The protein below binds the small molecule below.
Small molecule (SMILES): C[C@@H]1CC[C@@]2(OC1)O[C@H]1C[C@H]3[C@@H]4CC=C5C[C@@H](OCCC(CO[C@H]6O[C@H](CO)[C@@H](O[C@H]7O[C@H](CO)[C@@H](O)[C@H](O)[C@H]7O)[C@H](O)[C@H]6O)CO[C@H]6O[C@H](CO)[C@@H](O[C@H]7O[C@H](CO)[C@@H](O)[C@H](O)[C@H]7O)[C@H](O)[C@H]6O)CC[C@]5(C)[C@H]4CC[C@]3(C)[C@H]1[C@@H]2C

Binding-site contacts:
Ligand atom C4 contacts residue TRP251 of chain 1.H at 3.8 Å (hydrophobic).
Ligand atom C14 contacts residue ASN24 of chain 1.AA at 4.0 Å.
Ligand atom C2B contacts residue ASP95 of chain 1.H at 3.7 Å.
Ligand atom C16 contacts residue PRO264 of chain 1.H at 3.5 Å (hydrophobic).
Ligand atom C19 contacts residue ASN24 of chain 1.AA at 3.9 Å.
Ligand atom C3 contacts residue TRP251 of chain 1.H at 3.4 Å (hydrophobic).
Ligand atom O3B contacts residue ASP95 of chain 1.H at 2.9 Å (salt-bridge).
Ligand atom O5 contacts residue LEU91 of chain 1.X at 3.5 Å.
Ligand atom C79 contacts residue GLY17 of chain 1.AA at 3.7 Å.
Ligand atom C6 contacts residue TYR96 of chain 1.H at 3.6 Å (hydrophobic).
Ligand atom O6B contacts residue TYR85 of chain 1.X at 3.9 Å.
Ligand atom C6 contacts residue LEU91 of chain 1.X at 3.8 Å (hydrophobic).
Ligand atom O41 contacts residue TYR84 of chain 1.X at 3.2 Å.
Ligand atom C3B contacts residue ASP95 of chain 1.H at 3.3 Å.
Ligand atom C17 contacts residue ASN24 of chain 1.AA at 3.6 Å.
Ligand atom O20 contacts residue TYR28 of chain 1.AA at 3.6 Å.
Ligand atom O21 contacts residue TYR85 of chain 1.X at 3.8 Å.
Ligand atom O1 contacts residue TYR96 of chain 1.H at 3.5 Å.
Ligand atom O6 contacts residue LEU91 of chain 1.X at 3.7 Å.
Ligand atom C17 contacts residue TYR28 of chain 1.AA at 3.8 Å (hydrophobic).
Ligand atom O11 contacts residue TYR84 of chain 1.X at 3.9 Å.
Ligand atom C23 contacts residue TYR28 of chain 1.AA at 3.9 Å (hydrophobic).
Ligand atom C6 contacts residue MET172 of chain 1.H at 4.0 Å (hydrophobic).
Ligand atom O2B contacts residue ASP95 of chain 1.H at 2.7 Å (salt-bridge).
Ligand atom O31 contacts residue CYS81 of chain 1.X at 3.9 Å.
Ligand atom C5 contacts residue TYR96 of chain 1.H at 3.5 Å (hydrophobic).
Ligand atom C24 contacts residue TYR27 of chain 1.AA at 3.9 Å (hydrophobic).
Ligand atom O6B contacts residue LEU91 of chain 1.X at 3.7 Å.
Ligand atom O6C contacts residue TYR84 of chain 1.X at 3.1 Å (h-bond).
Ligand atom O3 contacts residue LEU252 of chain 1.H at 3.6 Å.
Ligand atom C14 contacts residue PRO264 of chain 1.H at 4.0 Å (hydrophobic).
Ligand atom C6B contacts residue TYR96 of chain 1.H at 4.0 Å (hydrophobic).
Ligand atom C31 contacts residue TYR84 of chain 1.X at 4.0 Å (hydrophobic).
Ligand atom C51 contacts residue TYR84 of chain 1.X at 3.9 Å (hydrophobic).
Ligand atom O4 contacts residue TRP251 of chain 1.H at 3.0 Å (h-bond).
Ligand atom C6C contacts residue LYS31 of chain 1.AA at 3.2 Å.
Ligand atom O3 contacts residue TRP251 of chain 1.H at 3.2 Å (h-bond).
Ligand atom O80 contacts residue ILE21 of chain 1.AA at 4.0 Å.
Ligand atom C18 contacts residue TYR28 of chain 1.AA at 3.5 Å (hydrophobic).
Ligand atom O6C contacts residue LYS31 of chain 1.AA at 2.5 Å (salt-bridge).

Sequence of chain 1.AA:
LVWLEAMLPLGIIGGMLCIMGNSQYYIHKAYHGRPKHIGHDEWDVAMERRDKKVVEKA

Sequence of chain 1.X:
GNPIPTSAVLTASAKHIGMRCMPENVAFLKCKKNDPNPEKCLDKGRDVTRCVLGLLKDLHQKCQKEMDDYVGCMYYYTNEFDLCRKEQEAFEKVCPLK

Sequence of chain 1.H:
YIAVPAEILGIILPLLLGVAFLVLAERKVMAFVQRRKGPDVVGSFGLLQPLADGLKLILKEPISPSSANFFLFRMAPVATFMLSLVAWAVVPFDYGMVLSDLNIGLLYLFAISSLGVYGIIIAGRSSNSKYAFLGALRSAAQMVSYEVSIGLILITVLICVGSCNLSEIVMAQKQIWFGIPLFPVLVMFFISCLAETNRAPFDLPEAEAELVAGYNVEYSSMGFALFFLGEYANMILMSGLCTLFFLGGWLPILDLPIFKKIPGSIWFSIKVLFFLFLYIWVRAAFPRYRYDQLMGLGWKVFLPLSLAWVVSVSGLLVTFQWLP